A small-molecule ligand and the protein it binds are described below.
Small molecule (SMILES): CC(=O)N[C@H]1[C@H](O[C@H]2[C@H](O)[C@@H](NC(C)=O)CO[C@@H]2CO)O[C@H](CO)[C@@H](O)[C@@H]1O

Sequence of chain 1.A:
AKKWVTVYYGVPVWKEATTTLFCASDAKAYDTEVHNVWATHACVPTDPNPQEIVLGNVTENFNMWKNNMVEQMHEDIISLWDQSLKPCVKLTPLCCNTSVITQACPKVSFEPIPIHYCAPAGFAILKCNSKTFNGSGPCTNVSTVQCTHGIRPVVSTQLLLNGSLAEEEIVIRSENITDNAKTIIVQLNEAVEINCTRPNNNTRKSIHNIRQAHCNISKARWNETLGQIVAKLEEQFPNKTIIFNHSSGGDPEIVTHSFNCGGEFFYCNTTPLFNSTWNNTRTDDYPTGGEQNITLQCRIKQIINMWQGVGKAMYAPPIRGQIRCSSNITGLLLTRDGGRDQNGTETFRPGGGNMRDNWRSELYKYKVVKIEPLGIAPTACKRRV

Binding-site contacts:
Ligand atom C2 contacts residue ASN292 of chain 1.A at 2.3 Å.
Ligand atom O5 contacts residue ASN292 of chain 1.A at 2.5 Å (h-bond).
Ligand atom C3 contacts residue ASN292 of chain 1.A at 3.7 Å.
Ligand atom C7 contacts residue ASN292 of chain 1.A at 3.6 Å.
Ligand atom C5 contacts residue ASN292 of chain 1.A at 3.7 Å.
Ligand atom O6 contacts residue THR294 of chain 1.A at 2.8 Å (h-bond).
Ligand atom C6 contacts residue THR294 of chain 1.A at 3.4 Å.
Ligand atom C1 contacts residue THR294 of chain 1.A at 3.6 Å.
Ligand atom O5 contacts residue THR294 of chain 1.A at 2.9 Å (h-bond).
Ligand atom C4 contacts residue ASN292 of chain 1.A at 4.2 Å.
Ligand atom C1 contacts residue ASN292 of chain 1.A at 1.4 Å.
Ligand atom O5 contacts residue ASP295 of chain 1.A at 3.7 Å.
Ligand atom O7 contacts residue ASN292 of chain 1.A at 4.1 Å.
Ligand atom N2 contacts residue ASN292 of chain 1.A at 2.8 Å (h-bond).
Ligand atom O6 contacts residue ASP295 of chain 1.A at 3.8 Å.
Ligand atom C5 contacts residue THR294 of chain 1.A at 3.3 Å.